Binding-site contacts:
Ligand atom N contacts residue SER158 of chain 1.B at 4.5 Å.
Ligand atom O contacts residue TYR202 of chain 1.B at 3.8 Å.
Ligand atom N contacts residue TYR202 of chain 1.B at 3.7 Å.
Ligand atom C contacts residue PHE63 of chain 1.C at 3.6 Å (hydrophobic).
Ligand atom OXT contacts residue PHE159 of chain 1.B at 4.4 Å.
Ligand atom N contacts residue THR204 of chain 1.B at 4.4 Å.
Ligand atom C contacts residue LEU117 of chain 1.C at 4.3 Å (hydrophobic).
Ligand atom O contacts residue PHE207 of chain 1.B at 4.2 Å.
Ligand atom CA contacts residue PHE159 of chain 1.B at 3.3 Å (hydrophobic).
Ligand atom OXT contacts residue SER129 of chain 1.C at 2.5 Å (h-bond).
Ligand atom N contacts residue PHE207 of chain 1.B at 4.1 Å.
Ligand atom N contacts residue PHE159 of chain 1.B at 3.3 Å (h-bond).
Ligand atom CA contacts residue SER129 of chain 1.C at 4.2 Å.
Ligand atom CA contacts residue PHE63 of chain 1.C at 4.0 Å (hydrophobic).
Ligand atom O contacts residue ARG65 of chain 1.C at 2.9 Å (salt-bridge).
Ligand atom C contacts residue ARG65 of chain 1.C at 3.5 Å.
Ligand atom N contacts residue GLU157 of chain 1.B at 4.3 Å.
Ligand atom N contacts residue PHE63 of chain 1.C at 3.9 Å.
Ligand atom CA contacts residue THR204 of chain 1.B at 4.2 Å.
Ligand atom OXT contacts residue PHE63 of chain 1.C at 3.6 Å.
Ligand atom CA contacts residue LEU117 of chain 1.C at 4.1 Å (hydrophobic).
Ligand atom C contacts residue SER129 of chain 1.C at 3.6 Å.
Ligand atom OXT contacts residue THR204 of chain 1.B at 3.9 Å.
Ligand atom OXT contacts residue ARG65 of chain 1.C at 2.7 Å (salt-bridge).
Ligand atom O contacts residue THR204 of chain 1.B at 2.3 Å (h-bond).
Ligand atom C contacts residue THR204 of chain 1.B at 3.3 Å.
Ligand atom O contacts residue PHE63 of chain 1.C at 3.9 Å.

A small-molecule ligand and the protein it binds are described below.
Small molecule (SMILES): NCC(=O)O

Sequence of chain 1.C:
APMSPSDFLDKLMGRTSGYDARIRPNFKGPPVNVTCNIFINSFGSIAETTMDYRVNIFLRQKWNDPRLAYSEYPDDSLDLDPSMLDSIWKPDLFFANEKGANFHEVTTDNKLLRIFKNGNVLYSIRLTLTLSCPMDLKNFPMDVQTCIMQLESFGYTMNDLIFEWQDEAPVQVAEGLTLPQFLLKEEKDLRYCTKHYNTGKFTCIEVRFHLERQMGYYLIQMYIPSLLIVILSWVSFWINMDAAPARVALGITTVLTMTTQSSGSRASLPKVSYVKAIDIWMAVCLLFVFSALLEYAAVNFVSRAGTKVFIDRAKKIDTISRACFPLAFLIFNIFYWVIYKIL

Sequence of chain 1.B:
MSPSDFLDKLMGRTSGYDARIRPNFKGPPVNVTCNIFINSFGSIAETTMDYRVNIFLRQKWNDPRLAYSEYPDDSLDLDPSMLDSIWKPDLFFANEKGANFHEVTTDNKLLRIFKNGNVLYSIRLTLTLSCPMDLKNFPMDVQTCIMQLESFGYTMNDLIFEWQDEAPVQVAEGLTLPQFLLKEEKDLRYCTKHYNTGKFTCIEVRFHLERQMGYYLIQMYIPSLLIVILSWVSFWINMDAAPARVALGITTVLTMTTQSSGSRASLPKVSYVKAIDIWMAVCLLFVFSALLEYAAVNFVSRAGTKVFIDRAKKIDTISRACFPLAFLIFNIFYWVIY